Binding-site contacts:
Ligand atom S1 contacts residue GLY77 of chain 1.A at 3.5 Å (h-bond).
Ligand atom C3 contacts residue PRO79 of chain 1.A at 3.7 Å (hydrophobic).
Ligand atom C21 contacts residue ASP73 of chain 1.A at 3.5 Å.
Ligand atom S1 contacts residue GLU50 of chain 1.A at 3.4 Å (salt-bridge).
Ligand atom C1 contacts residue ARG76 of chain 1.A at 3.4 Å.
Ligand atom C6 contacts residue ARG76 of chain 1.A at 3.7 Å.
Ligand atom CL1 contacts residue VAL118 of chain 1.A at 3.6 Å.
Ligand atom C2 contacts residue PRO79 of chain 1.A at 3.5 Å (hydrophobic).
Ligand atom O6 contacts residue THR165 of chain 1.A at 3.5 Å (h-bond).
Ligand atom C14 contacts residue VAL118 of chain 1.A at 3.8 Å (hydrophobic).
Ligand atom N3 contacts residue THR165 of chain 1.A at 3.7 Å.
Ligand atom C12 contacts residue ALA100 of chain 1.A at 3.8 Å (hydrophobic).
Ligand atom O4 contacts residue GLY117 of chain 1.A at 3.4 Å.
Ligand atom C1 contacts residue GLY77 of chain 1.A at 3.5 Å.
Ligand atom O6 contacts residue GLU50 of chain 1.A at 3.7 Å.
Ligand atom O6 contacts residue ASP73 of chain 1.A at 3.5 Å (salt-bridge).
Ligand atom C8 contacts residue ARG76 of chain 1.A at 3.6 Å.
Ligand atom C2 contacts residue ARG76 of chain 1.A at 3.6 Å.
Ligand atom C19 contacts residue ASN46 of chain 1.A at 3.7 Å.
Ligand atom C22 contacts residue ASP73 of chain 1.A at 3.5 Å.
Ligand atom C21 contacts residue THR165 of chain 1.A at 3.9 Å.
Ligand atom N3 contacts residue ASP73 of chain 1.A at 2.7 Å (salt-bridge).
Ligand atom C1 contacts residue ARG136 of chain 1.A at 3.7 Å.
Ligand atom C20 contacts residue ASN46 of chain 1.A at 3.6 Å.
Ligand atom C15 contacts residue VAL118 of chain 1.A at 3.6 Å (hydrophobic).
Ligand atom C7 contacts residue GLU50 of chain 1.A at 3.7 Å.
Ligand atom C18 contacts residue ASP73 of chain 1.A at 3.9 Å.
Ligand atom O1 contacts residue ARG136 of chain 1.A at 2.7 Å (salt-bridge).
Ligand atom C11 contacts residue ILE94 of chain 1.A at 3.8 Å (hydrophobic).
Ligand atom O1 contacts residue ARG76 of chain 1.A at 3.8 Å.
Ligand atom C6 contacts residue GLY77 of chain 1.A at 3.8 Å.
Ligand atom CL2 contacts residue VAL120 of chain 1.A at 3.5 Å.
Ligand atom CL1 contacts residue ASN46 of chain 1.A at 3.8 Å.
Ligand atom CL1 contacts residue ILE78 of chain 1.A at 3.7 Å.
Ligand atom CL2 contacts residue ASN46 of chain 1.A at 3.8 Å.
Ligand atom C13 contacts residue GLY101 of chain 1.A at 3.5 Å.
Ligand atom S1 contacts residue ILE78 of chain 1.A at 3.8 Å.
Ligand atom C1 contacts residue PRO79 of chain 1.A at 3.8 Å (hydrophobic).
Ligand atom C8 contacts residue ARG136 of chain 1.A at 3.7 Å.
Ligand atom C8 contacts residue PRO79 of chain 1.A at 3.7 Å (hydrophobic).

Sequence of chain 1.A:
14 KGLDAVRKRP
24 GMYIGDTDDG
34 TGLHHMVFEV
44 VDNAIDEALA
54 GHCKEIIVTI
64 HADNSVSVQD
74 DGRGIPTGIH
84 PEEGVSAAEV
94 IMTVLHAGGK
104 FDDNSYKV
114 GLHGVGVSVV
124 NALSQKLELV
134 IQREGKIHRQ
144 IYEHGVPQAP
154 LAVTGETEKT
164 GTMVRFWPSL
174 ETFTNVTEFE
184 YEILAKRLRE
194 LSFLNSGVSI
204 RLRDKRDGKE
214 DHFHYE

The small molecule below binds the protein below.
Small molecule (SMILES): Cc1[nH]c(C(=O)Nc2nc3c(OCc4cccc(C(=O)O)c4)cc(C(=O)O)cc3s2)c(Cl)c1Cl